Binding-site contacts:
Ligand atom O16 contacts residue DMU1 of chain 1.QA at 3.9 Å.
Ligand atom C40 contacts residue CYS31 of chain 1.T at 3.6 Å (hydrophobic).
Ligand atom C4 contacts residue TYR85 of chain 1.B at 3.8 Å (hydrophobic).
Ligand atom C4 contacts residue ASP300 of chain 1.A at 3.8 Å.
Ligand atom C6 contacts residue ASP300 of chain 1.A at 3.9 Å.
Ligand atom C18 contacts residue ASP300 of chain 1.A at 3.6 Å.
Ligand atom C43 contacts residue CYS31 of chain 1.T at 3.3 Å (hydrophobic).
Ligand atom C4 contacts residue DMU1 of chain 1.QA at 3.6 Å.
Ligand atom C19 contacts residue DMU1 of chain 1.QA at 3.9 Å.
Ligand atom C57 contacts residue DMU1 of chain 1.XA at 3.5 Å.
Ligand atom O61 contacts residue DMU1 of chain 1.QA at 2.2 Å (h-bond).
Ligand atom C34 contacts residue LEU131 of chain 1.P at 3.5 Å (hydrophobic).
Ligand atom O61 contacts residue HIS38 of chain 1.T at 3.7 Å.
Ligand atom O49 contacts residue ASN125 of chain 1.P at 2.9 Å (h-bond).
Ligand atom C2 contacts residue ASP300 of chain 1.A at 4.1 Å.
Ligand atom O55 contacts residue ARG42 of chain 1.T at 4.2 Å.
Ligand atom C34 contacts residue DMU1 of chain 1.QA at 3.7 Å.
Ligand atom C57 contacts residue DMU1 of chain 1.QA at 3.4 Å.
Ligand atom C57 contacts residue HIS38 of chain 1.T at 4.0 Å.
Ligand atom O61 contacts residue DMU1 of chain 1.XA at 2.7 Å (h-bond).
Ligand atom C25 contacts residue DMU1 of chain 1.QA at 4.1 Å.
Ligand atom O5 contacts residue TYR85 of chain 1.B at 3.9 Å.
Ligand atom O5 contacts residue DMU1 of chain 1.QA at 2.8 Å (h-bond).
Ligand atom C6 contacts residue DMU1 of chain 1.QA at 3.9 Å.
Ligand atom C1 contacts residue ASN125 of chain 1.P at 3.5 Å.
Ligand atom C28 contacts residue DMU1 of chain 1.QA at 4.0 Å.
Ligand atom O61 contacts residue TYR85 of chain 1.B at 3.7 Å.
Ligand atom C37 contacts residue DMU1 of chain 1.QA at 3.8 Å.
Ligand atom O55 contacts residue ASN125 of chain 1.P at 3.0 Å (h-bond).
Ligand atom C34 contacts residue ASN34 of chain 1.T at 3.9 Å.
Ligand atom C43 contacts residue LEU30 of chain 1.T at 3.9 Å (hydrophobic).
Ligand atom C22 contacts residue DMU1 of chain 1.QA at 3.7 Å.
Ligand atom C2 contacts residue ASN125 of chain 1.P at 3.9 Å.
Ligand atom C37 contacts residue LEU131 of chain 1.P at 4.1 Å (hydrophobic).
Ligand atom O5 contacts residue ASP300 of chain 1.A at 4.1 Å.
Ligand atom O5 contacts residue HIS38 of chain 1.T at 3.6 Å (h-bond).
Ligand atom O49 contacts residue LEU127 of chain 1.P at 3.9 Å.
Ligand atom C31 contacts residue DMU1 of chain 1.QA at 3.5 Å.
Ligand atom C57 contacts residue TYR85 of chain 1.B at 4.2 Å (hydrophobic).
Ligand atom C19 contacts residue ASP300 of chain 1.A at 3.6 Å.

Sequence of chain 1.T:
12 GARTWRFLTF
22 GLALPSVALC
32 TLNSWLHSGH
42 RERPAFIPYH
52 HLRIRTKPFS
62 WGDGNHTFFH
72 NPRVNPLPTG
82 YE

Sequence of chain 1.B:
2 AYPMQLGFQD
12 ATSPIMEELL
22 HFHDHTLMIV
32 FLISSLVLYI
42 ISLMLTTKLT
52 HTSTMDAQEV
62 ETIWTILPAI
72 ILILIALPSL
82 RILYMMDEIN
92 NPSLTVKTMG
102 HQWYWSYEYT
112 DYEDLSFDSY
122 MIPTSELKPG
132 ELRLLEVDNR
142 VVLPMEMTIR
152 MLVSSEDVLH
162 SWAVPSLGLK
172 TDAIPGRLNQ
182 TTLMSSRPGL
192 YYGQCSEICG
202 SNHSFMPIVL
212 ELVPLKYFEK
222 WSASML

This protein binds this small molecule.
Small molecule (SMILES): CCCCCCCCCCO[C@@H]1O[C@H](CO)[C@@H](O[C@H]2O[C@H](CO)[C@@H](O)[C@H](O)[C@H]2O)[C@H](O)[C@H]1O

Sequence of chain 1.A:
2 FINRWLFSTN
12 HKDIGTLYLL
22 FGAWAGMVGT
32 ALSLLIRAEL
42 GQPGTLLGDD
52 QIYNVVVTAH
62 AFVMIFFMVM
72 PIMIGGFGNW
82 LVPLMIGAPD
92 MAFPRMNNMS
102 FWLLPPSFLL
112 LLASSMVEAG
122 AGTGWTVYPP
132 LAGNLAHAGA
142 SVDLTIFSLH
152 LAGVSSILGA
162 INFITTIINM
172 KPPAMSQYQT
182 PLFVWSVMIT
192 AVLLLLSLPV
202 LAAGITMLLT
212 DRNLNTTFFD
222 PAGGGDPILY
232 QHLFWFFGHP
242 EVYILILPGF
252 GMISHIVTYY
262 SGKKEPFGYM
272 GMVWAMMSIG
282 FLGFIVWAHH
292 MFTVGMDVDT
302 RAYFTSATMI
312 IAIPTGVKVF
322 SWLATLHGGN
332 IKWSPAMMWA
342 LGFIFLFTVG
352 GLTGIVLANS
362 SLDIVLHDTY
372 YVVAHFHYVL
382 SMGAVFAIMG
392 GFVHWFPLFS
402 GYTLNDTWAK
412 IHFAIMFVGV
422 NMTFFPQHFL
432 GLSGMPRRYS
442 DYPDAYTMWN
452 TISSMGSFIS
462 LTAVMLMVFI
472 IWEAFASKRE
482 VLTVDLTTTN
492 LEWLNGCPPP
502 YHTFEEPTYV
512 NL

Sequence of chain 1.P:
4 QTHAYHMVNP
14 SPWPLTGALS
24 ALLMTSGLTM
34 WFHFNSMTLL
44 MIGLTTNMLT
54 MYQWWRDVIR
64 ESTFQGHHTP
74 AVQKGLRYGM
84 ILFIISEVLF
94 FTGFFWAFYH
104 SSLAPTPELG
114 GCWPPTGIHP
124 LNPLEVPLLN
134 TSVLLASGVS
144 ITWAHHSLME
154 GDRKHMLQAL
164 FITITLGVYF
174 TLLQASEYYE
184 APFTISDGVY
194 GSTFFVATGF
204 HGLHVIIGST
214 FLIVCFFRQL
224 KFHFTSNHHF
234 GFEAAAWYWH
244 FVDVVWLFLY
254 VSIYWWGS